The protein below binds the small molecule below.
Small molecule (SMILES): O=C(COP(=O)(O)O)[C@H](O)[C@H](O)COP(=O)(O)O

Sequence of chain 1.E:
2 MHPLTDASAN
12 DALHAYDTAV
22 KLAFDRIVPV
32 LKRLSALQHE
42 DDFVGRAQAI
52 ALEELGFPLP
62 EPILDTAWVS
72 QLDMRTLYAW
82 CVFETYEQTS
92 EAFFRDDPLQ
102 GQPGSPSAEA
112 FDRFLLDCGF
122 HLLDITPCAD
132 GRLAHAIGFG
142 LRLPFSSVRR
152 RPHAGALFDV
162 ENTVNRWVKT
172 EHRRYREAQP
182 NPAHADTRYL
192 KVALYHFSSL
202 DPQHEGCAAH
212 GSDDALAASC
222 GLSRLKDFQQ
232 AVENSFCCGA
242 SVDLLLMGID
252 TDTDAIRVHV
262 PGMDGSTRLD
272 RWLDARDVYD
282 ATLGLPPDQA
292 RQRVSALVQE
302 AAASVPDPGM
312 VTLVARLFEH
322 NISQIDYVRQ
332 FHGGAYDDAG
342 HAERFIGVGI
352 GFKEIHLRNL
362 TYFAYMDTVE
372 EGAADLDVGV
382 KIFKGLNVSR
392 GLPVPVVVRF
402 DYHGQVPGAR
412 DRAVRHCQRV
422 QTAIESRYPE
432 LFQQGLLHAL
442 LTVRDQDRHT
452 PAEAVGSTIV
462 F

Binding-site contacts:
Ligand atom O3P contacts residue LYS354 of chain 1.E at 3.4 Å.
Ligand atom C4 contacts residue LYS354 of chain 1.E at 3.4 Å.
Ligand atom O5P contacts residue ARG445 of chain 1.E at 3.1 Å (salt-bridge).
Ligand atom O1P contacts residue GLY352 of chain 1.E at 3.8 Å.
Ligand atom C5 contacts residue ARG445 of chain 1.E at 3.2 Å.
Ligand atom C1 contacts residue ARG151 of chain 1.E at 4.0 Å.
Ligand atom O1 contacts residue ARG151 of chain 1.E at 3.3 Å (salt-bridge).
Ligand atom O6P contacts residue ASP448 of chain 1.E at 3.9 Å.
Ligand atom P2 contacts residue GLN447 of chain 1.E at 3.3 Å.
Ligand atom C3 contacts residue LYS354 of chain 1.E at 4.0 Å.
Ligand atom O1P contacts residue PHE353 of chain 1.E at 3.6 Å.
Ligand atom C1 contacts residue LYS354 of chain 1.E at 3.3 Å.
Ligand atom P1 contacts residue ARG151 of chain 1.E at 3.8 Å.
Ligand atom C3 contacts residue ARG150 of chain 1.E at 2.9 Å.
Ligand atom O2P contacts residue GLY352 of chain 1.E at 4.0 Å.
Ligand atom O4P contacts residue GLN447 of chain 1.E at 3.5 Å (h-bond).
Ligand atom P2 contacts residue ARG445 of chain 1.E at 3.4 Å.
Ligand atom O2P contacts residue ARG151 of chain 1.E at 3.2 Å (salt-bridge).
Ligand atom O3P contacts residue ARG151 of chain 1.E at 3.2 Å (salt-bridge).
Ligand atom O5 contacts residue GLN447 of chain 1.E at 3.4 Å.
Ligand atom C2 contacts residue LYS354 of chain 1.E at 4.0 Å.
Ligand atom O2 contacts residue ARG151 of chain 1.E at 2.8 Å (salt-bridge).
Ligand atom P1 contacts residue LYS354 of chain 1.E at 3.6 Å.
Ligand atom O2P contacts residue PHE353 of chain 1.E at 3.5 Å (h-bond).
Ligand atom O4 contacts residue LYS354 of chain 1.E at 2.3 Å (salt-bridge).
Ligand atom C4 contacts residue ARG445 of chain 1.E at 4.0 Å.
Ligand atom O5P contacts residue LYS354 of chain 1.E at 3.0 Å (salt-bridge).
Ligand atom O3 contacts residue ARG150 of chain 1.E at 2.5 Å (salt-bridge).
Ligand atom O5 contacts residue ARG445 of chain 1.E at 3.0 Å (salt-bridge).
Ligand atom O4 contacts residue ARG445 of chain 1.E at 3.5 Å (salt-bridge).
Ligand atom O6P contacts residue ARG445 of chain 1.E at 3.2 Å (salt-bridge).
Ligand atom O6P contacts residue GLN447 of chain 1.E at 2.5 Å (h-bond).
Ligand atom O3 contacts residue VAL149 of chain 1.E at 4.0 Å.
Ligand atom O6P contacts residue ARG449 of chain 1.E at 3.8 Å.
Ligand atom O2 contacts residue ARG150 of chain 1.E at 3.0 Å (salt-bridge).
Ligand atom O3P contacts residue PHE353 of chain 1.E at 3.7 Å.
Ligand atom O1P contacts residue LYS354 of chain 1.E at 2.8 Å.
Ligand atom P1 contacts residue PHE353 of chain 1.E at 3.9 Å.
Ligand atom C2 contacts residue ARG150 of chain 1.E at 3.4 Å.
Ligand atom C2 contacts residue ARG151 of chain 1.E at 3.7 Å.